This small molecule binds to this protein.
Small molecule (SMILES): CC(=O)N[C@H]1[C@H](O[C@H]2[C@H](O)[C@@H](NC(C)=O)CO[C@@H]2CO)O[C@H](CO)[C@@H](O[C@@H]2O[C@H](CO[C@H]3O[C@H](CO)[C@@H](O)[C@H](O)[C@@H]3O)[C@@H](O)[C@H](O[C@H]3O[C@H](CO)[C@@H](O)[C@H](O)[C@@H]3O)[C@@H]2O)[C@@H]1O

Binding-site contacts:
Ligand atom O5 contacts residue VAL592 of chain 1.A at 3.7 Å.
Ligand atom C6 contacts residue VAL592 of chain 1.A at 4.0 Å (hydrophobic).
Ligand atom C1 contacts residue ASN568 of chain 1.A at 1.5 Å.
Ligand atom C6 contacts residue GLN456 of chain 1.A at 3.7 Å.
Ligand atom O5 contacts residue GLN456 of chain 1.A at 3.6 Å.
Ligand atom C7 contacts residue ASN568 of chain 1.A at 3.5 Å.
Ligand atom O7 contacts residue TYR512 of chain 1.A at 2.9 Å (h-bond).
Ligand atom C1 contacts residue SER540 of chain 1.A at 4.1 Å.
Ligand atom C8 contacts residue ASP538 of chain 1.A at 3.7 Å.
Ligand atom C2 contacts residue GLN456 of chain 1.A at 4.0 Å.
Ligand atom N2 contacts residue ASP538 of chain 1.A at 2.6 Å (salt-bridge).
Ligand atom C2 contacts residue ASN568 of chain 1.A at 2.5 Å.
Ligand atom C7 contacts residue TYR512 of chain 1.A at 4.0 Å (hydrophobic).
Ligand atom C7 contacts residue GLN456 of chain 1.A at 3.8 Å.
Ligand atom C8 contacts residue THR516 of chain 1.A at 4.1 Å.
Ligand atom N2 contacts residue ASN568 of chain 1.A at 3.0 Å (h-bond).
Ligand atom O3 contacts residue GLN456 of chain 1.A at 3.0 Å (h-bond).
Ligand atom C2 contacts residue ASP538 of chain 1.A at 3.5 Å.
Ligand atom O3 contacts residue LYS454 of chain 1.A at 3.2 Å (salt-bridge).
Ligand atom O6 contacts residue VAL592 of chain 1.A at 3.6 Å.
Ligand atom C3 contacts residue ASN568 of chain 1.A at 3.8 Å.
Ligand atom C8 contacts residue VAL536 of chain 1.A at 4.0 Å (hydrophobic).
Ligand atom C6 contacts residue VAL566 of chain 1.A at 3.7 Å (hydrophobic).
Ligand atom C4 contacts residue GLN456 of chain 1.A at 4.1 Å.
Ligand atom C5 contacts residue GLN456 of chain 1.A at 4.0 Å.
Ligand atom O7 contacts residue GLN456 of chain 1.A at 3.3 Å.
Ligand atom C5 contacts residue ASN568 of chain 1.A at 3.6 Å.
Ligand atom C3 contacts residue GLN456 of chain 1.A at 3.9 Å.
Ligand atom C7 contacts residue SER540 of chain 1.A at 3.6 Å.
Ligand atom C3 contacts residue LYS454 of chain 1.A at 3.7 Å.
Ligand atom C8 contacts residue SER540 of chain 1.A at 3.6 Å.
Ligand atom O7 contacts residue ASN568 of chain 1.A at 3.6 Å.
Ligand atom C7 contacts residue ASP538 of chain 1.A at 3.6 Å.
Ligand atom O6 contacts residue GLU590 of chain 1.A at 2.8 Å (salt-bridge).
Ligand atom C3 contacts residue ASP538 of chain 1.A at 4.0 Å.
Ligand atom O5 contacts residue ASN568 of chain 1.A at 2.3 Å (h-bond).
Ligand atom C6 contacts residue GLU590 of chain 1.A at 3.2 Å.
Ligand atom N2 contacts residue SER540 of chain 1.A at 3.7 Å.
Ligand atom O7 contacts residue SER540 of chain 1.A at 4.0 Å.
Ligand atom C1 contacts residue ASP538 of chain 1.A at 3.7 Å.

Sequence of chain 1.A:
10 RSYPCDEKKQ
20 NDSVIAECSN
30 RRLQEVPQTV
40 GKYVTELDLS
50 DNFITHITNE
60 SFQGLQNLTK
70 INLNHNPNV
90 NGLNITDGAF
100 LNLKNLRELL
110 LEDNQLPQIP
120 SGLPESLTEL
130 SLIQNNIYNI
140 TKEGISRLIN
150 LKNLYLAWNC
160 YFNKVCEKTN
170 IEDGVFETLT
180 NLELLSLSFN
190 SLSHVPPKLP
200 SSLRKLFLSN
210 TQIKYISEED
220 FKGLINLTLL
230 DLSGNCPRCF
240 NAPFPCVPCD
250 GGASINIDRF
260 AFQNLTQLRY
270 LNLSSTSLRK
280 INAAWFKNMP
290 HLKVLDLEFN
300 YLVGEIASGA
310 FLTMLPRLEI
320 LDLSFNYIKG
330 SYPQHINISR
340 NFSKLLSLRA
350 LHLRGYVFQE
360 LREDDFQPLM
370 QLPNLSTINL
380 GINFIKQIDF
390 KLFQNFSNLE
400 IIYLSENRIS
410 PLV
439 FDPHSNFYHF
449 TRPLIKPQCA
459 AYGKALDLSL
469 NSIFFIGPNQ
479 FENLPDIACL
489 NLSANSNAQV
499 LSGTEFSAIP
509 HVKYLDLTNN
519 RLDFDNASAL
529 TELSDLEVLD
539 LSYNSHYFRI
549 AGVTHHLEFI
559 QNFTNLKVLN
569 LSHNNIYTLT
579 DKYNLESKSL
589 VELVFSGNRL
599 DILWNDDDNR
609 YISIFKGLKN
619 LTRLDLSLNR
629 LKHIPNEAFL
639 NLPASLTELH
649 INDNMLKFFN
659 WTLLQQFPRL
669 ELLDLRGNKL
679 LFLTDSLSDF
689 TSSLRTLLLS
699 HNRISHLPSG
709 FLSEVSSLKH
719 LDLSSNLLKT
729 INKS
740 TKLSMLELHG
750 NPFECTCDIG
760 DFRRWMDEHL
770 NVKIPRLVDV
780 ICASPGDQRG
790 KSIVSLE